The small molecule below binds the protein below.
Small molecule (SMILES): CC(=O)c1ccc2ccccc2c1

Sequence of chain 1.A:
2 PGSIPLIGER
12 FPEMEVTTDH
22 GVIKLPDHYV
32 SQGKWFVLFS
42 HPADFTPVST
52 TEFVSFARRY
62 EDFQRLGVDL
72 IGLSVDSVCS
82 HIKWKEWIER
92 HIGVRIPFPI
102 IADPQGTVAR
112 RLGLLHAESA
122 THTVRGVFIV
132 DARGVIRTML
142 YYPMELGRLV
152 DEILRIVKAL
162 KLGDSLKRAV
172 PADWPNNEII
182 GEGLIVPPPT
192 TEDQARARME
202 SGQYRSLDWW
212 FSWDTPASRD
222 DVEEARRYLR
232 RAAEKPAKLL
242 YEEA

Sequence of chain 1.F:
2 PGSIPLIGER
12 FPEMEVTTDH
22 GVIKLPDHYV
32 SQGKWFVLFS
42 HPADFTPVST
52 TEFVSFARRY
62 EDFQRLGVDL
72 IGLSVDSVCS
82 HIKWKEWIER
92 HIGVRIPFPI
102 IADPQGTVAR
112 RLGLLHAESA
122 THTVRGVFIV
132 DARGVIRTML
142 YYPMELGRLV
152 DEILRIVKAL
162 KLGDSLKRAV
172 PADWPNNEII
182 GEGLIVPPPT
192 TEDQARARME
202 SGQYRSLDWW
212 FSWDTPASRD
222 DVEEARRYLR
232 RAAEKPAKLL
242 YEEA

Binding-site contacts:
Ligand atom C2 contacts residue SER78 of chain 1.A at 4.4 Å.
Ligand atom C7 contacts residue CIT1 of chain 1.V at 4.0 Å.
Ligand atom O1 contacts residue CYS80 of chain 1.A at 3.1 Å (h-bond).
Ligand atom C10 contacts residue CIT1 of chain 1.V at 2.8 Å.
Ligand atom C8 contacts residue CIT1 of chain 1.V at 4.5 Å.
Ligand atom C12 contacts residue HIS123 of chain 1.F at 4.4 Å.
Ligand atom C2 contacts residue VAL79 of chain 1.A at 4.3 Å (hydrophobic).
Ligand atom O1 contacts residue VAL79 of chain 1.A at 3.8 Å.
Ligand atom C9 contacts residue CIT1 of chain 1.V at 3.1 Å.
Ligand atom C9 contacts residue PRO43 of chain 1.F at 3.5 Å (hydrophobic).
Ligand atom C1 contacts residue VAL79 of chain 1.A at 4.2 Å (hydrophobic).
Ligand atom C11 contacts residue CIT1 of chain 1.V at 4.4 Å.
Ligand atom O1 contacts residue SER78 of chain 1.A at 3.2 Å (h-bond).
Ligand atom C8 contacts residue HIS123 of chain 1.F at 4.0 Å.
Ligand atom C12 contacts residue CIT1 of chain 1.V at 3.6 Å.
Ligand atom C2 contacts residue CYS80 of chain 1.A at 2.8 Å (hydrophobic).
Ligand atom C4 contacts residue HIS123 of chain 1.F at 4.5 Å.
Ligand atom C1 contacts residue CYS80 of chain 1.A at 1.8 Å (hydrophobic).
Ligand atom C10 contacts residue PRO43 of chain 1.F at 3.6 Å (hydrophobic).
Ligand atom C3 contacts residue CYS80 of chain 1.A at 4.1 Å (hydrophobic).
Ligand atom C3 contacts residue ALA44 of chain 1.F at 4.4 Å (hydrophobic).
Ligand atom C10 contacts residue MET145 of chain 1.F at 4.0 Å (hydrophobic).
Ligand atom C6 contacts residue HIS123 of chain 1.F at 4.2 Å.
Ligand atom C5 contacts residue ALA44 of chain 1.F at 3.8 Å (hydrophobic).
Ligand atom C11 contacts residue HIS123 of chain 1.F at 4.0 Å.
Ligand atom C7 contacts residue HIS123 of chain 1.F at 4.3 Å.
Ligand atom O1 contacts residue ALA44 of chain 1.F at 3.6 Å.
Ligand atom C10 contacts residue HIS123 of chain 1.F at 4.3 Å.
Ligand atom C12 contacts residue SER120 of chain 1.F at 4.2 Å.
Ligand atom C5 contacts residue THR47 of chain 1.F at 3.9 Å.
Ligand atom C9 contacts residue HIS123 of chain 1.F at 4.5 Å.
Ligand atom C2 contacts residue ALA44 of chain 1.F at 4.3 Å (hydrophobic).
Ligand atom C5 contacts residue CIT1 of chain 1.V at 4.5 Å.
Ligand atom C12 contacts residue MET145 of chain 1.F at 4.3 Å (hydrophobic).